This small molecule binds to this protein.
Small molecule (SMILES): CC(=O)N[C@@H]1[C@@H](O)[C@H](O)[C@@H](CO)O[C@H]1O

Sequence of chain 1.B:
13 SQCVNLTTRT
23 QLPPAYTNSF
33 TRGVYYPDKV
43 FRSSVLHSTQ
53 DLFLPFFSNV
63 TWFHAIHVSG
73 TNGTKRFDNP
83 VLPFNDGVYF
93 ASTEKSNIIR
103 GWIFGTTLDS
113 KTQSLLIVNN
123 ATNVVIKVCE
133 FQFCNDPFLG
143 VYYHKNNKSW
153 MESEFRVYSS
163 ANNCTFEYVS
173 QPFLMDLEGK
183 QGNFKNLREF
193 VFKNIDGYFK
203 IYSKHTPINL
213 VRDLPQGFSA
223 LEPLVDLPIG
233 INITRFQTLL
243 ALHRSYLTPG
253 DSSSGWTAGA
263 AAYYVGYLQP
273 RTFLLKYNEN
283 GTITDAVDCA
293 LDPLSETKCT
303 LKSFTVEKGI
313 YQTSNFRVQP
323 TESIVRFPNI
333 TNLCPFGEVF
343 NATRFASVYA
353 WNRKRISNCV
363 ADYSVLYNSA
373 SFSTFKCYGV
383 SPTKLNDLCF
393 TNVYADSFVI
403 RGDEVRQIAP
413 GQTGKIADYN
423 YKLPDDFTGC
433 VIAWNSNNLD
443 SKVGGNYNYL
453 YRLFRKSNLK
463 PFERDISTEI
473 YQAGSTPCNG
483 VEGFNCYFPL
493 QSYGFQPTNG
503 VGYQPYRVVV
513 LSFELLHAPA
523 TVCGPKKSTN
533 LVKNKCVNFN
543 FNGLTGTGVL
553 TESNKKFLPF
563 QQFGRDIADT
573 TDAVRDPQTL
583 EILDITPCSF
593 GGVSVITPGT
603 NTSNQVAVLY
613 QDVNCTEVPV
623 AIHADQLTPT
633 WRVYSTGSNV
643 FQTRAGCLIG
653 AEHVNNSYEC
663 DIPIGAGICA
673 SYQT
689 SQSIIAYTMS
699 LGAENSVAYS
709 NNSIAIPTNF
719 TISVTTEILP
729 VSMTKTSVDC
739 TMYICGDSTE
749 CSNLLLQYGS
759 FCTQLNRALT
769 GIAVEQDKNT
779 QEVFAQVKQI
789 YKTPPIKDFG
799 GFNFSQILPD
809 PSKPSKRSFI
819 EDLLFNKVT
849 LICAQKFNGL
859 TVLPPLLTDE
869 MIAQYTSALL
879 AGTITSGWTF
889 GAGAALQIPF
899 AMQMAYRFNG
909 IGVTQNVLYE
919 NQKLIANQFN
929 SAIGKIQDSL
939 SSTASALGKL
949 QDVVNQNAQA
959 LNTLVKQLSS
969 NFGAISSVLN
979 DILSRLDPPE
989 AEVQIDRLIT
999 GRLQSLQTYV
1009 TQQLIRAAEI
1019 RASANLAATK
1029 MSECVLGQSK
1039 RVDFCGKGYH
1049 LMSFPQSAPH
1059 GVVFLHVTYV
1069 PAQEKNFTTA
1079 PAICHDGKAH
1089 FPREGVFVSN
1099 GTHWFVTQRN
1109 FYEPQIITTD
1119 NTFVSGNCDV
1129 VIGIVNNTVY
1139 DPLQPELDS

Sequence of chain 1.C:
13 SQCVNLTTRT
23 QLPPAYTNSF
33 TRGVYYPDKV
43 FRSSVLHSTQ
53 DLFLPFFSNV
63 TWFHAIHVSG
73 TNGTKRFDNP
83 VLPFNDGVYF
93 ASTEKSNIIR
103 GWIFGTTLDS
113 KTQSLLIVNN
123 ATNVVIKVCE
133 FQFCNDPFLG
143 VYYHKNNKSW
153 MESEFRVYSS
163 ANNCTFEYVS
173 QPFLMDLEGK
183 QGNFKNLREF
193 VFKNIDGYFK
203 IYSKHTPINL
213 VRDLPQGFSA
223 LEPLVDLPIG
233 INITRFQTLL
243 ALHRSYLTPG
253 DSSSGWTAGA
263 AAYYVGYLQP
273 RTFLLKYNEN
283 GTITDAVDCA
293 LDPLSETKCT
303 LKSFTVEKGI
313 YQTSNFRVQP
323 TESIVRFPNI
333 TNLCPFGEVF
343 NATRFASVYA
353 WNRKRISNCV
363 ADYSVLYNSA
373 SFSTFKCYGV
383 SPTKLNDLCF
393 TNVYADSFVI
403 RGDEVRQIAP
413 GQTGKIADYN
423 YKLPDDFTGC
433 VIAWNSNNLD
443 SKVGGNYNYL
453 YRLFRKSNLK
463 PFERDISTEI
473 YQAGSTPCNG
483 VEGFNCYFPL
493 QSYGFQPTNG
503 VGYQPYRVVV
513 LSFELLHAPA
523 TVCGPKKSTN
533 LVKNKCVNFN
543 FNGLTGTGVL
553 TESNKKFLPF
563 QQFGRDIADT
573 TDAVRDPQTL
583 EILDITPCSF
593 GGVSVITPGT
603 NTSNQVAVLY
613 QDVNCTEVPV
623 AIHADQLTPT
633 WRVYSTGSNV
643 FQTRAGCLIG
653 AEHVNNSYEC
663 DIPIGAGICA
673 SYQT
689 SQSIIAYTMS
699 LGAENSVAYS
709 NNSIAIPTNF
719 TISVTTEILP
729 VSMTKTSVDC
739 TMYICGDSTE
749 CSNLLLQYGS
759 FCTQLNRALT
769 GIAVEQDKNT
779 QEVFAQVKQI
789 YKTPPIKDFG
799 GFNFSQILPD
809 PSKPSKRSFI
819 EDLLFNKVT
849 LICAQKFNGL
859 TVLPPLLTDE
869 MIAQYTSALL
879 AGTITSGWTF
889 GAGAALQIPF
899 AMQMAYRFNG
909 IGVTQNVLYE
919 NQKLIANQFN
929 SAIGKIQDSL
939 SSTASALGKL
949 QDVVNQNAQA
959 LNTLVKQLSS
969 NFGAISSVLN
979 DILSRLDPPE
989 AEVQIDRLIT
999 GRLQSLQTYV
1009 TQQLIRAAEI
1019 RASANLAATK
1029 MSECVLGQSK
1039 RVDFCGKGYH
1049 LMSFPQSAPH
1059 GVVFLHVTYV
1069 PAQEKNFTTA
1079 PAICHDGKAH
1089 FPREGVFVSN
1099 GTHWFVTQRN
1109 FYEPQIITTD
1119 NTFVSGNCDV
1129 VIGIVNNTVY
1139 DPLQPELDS

Binding-site contacts:
Ligand atom C5 contacts residue ASN282 of chain 1.B at 3.7 Å.
Ligand atom N2 contacts residue LYS558 of chain 1.C at 3.3 Å.
Ligand atom C1 contacts residue ASN282 of chain 1.B at 1.4 Å.
Ligand atom C3 contacts residue ASN282 of chain 1.B at 3.8 Å.
Ligand atom O7 contacts residue PHE559 of chain 1.C at 4.2 Å.
Ligand atom C7 contacts residue LYS558 of chain 1.C at 4.0 Å.
Ligand atom O5 contacts residue ASN282 of chain 1.B at 2.4 Å (h-bond).
Ligand atom C2 contacts residue ASN282 of chain 1.B at 2.5 Å.
Ligand atom O6 contacts residue GLU281 of chain 1.B at 4.2 Å.
Ligand atom C7 contacts residue ASN282 of chain 1.B at 3.5 Å.
Ligand atom O7 contacts residue LYS558 of chain 1.C at 3.9 Å.
Ligand atom C8 contacts residue ASN282 of chain 1.B at 3.7 Å.
Ligand atom C2 contacts residue LYS558 of chain 1.C at 4.1 Å.
Ligand atom O3 contacts residue LYS558 of chain 1.C at 3.4 Å.
Ligand atom N2 contacts residue ASN282 of chain 1.B at 2.9 Å (h-bond).
Ligand atom C4 contacts residue ASN282 of chain 1.B at 4.2 Å.
Ligand atom O7 contacts residue ASN282 of chain 1.B at 4.4 Å.